Sequence of chain 1.A:
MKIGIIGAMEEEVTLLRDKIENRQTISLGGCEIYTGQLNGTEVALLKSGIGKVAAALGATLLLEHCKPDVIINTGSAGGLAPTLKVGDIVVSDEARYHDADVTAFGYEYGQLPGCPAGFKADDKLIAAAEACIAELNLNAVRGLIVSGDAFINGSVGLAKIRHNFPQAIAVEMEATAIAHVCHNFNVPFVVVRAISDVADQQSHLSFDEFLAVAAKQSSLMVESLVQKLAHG

Binding-site contacts:
Ligand atom N3 contacts residue MET173 of chain 1.A at 3.7 Å.
Ligand atom N7 contacts residue SER196 of chain 1.A at 3.6 Å (h-bond).
Ligand atom C20 contacts residue VAL102 of chain 2.A at 3.7 Å (hydrophobic).
Ligand atom C10 contacts residue GLU172 of chain 1.A at 3.7 Å.
Ligand atom N7 contacts residue ALA77 of chain 1.A at 3.6 Å.
Ligand atom C2' contacts residue MET173 of chain 1.A at 3.7 Å (hydrophobic).
Ligand atom C5 contacts residue ASP197 of chain 1.A at 3.7 Å.
Ligand atom C22 contacts residue PG41 of chain 1.C at 3.5 Å.
Ligand atom N3 contacts residue GLU172 of chain 1.A at 3.3 Å.
Ligand atom C20 contacts residue PHE105 of chain 2.A at 3.6 Å (hydrophobic).
Ligand atom C8 contacts residue SER76 of chain 1.A at 3.6 Å.
Ligand atom C2 contacts residue ALA150 of chain 1.A at 3.5 Å (hydrophobic).
Ligand atom C8 contacts residue SER196 of chain 1.A at 3.4 Å.
Ligand atom C6 contacts residue ILE152 of chain 1.A at 3.7 Å (hydrophobic).
Ligand atom C3' contacts residue MET173 of chain 1.A at 3.7 Å (hydrophobic).
Ligand atom N7 contacts residue GLY78 of chain 1.A at 3.3 Å (h-bond).
Ligand atom O3' contacts residue ILE50 of chain 1.A at 3.5 Å.
Ligand atom O3' contacts residue ALA8 of chain 1.A at 3.7 Å.
Ligand atom N1 contacts residue ILE152 of chain 1.A at 2.9 Å (h-bond).
Ligand atom N1' contacts residue SER76 of chain 1.A at 3.7 Å.
Ligand atom C6 contacts residue PHE151 of chain 1.A at 3.5 Å (hydrophobic).
Ligand atom C8 contacts residue ASP197 of chain 1.A at 3.6 Å.
Ligand atom C2 contacts residue ILE152 of chain 1.A at 3.8 Å (hydrophobic).
Ligand atom C1' contacts residue SER76 of chain 1.A at 3.4 Å.
Ligand atom C5 contacts residue GLY78 of chain 1.A at 3.6 Å.
Ligand atom C5 contacts residue PHE151 of chain 1.A at 3.6 Å (hydrophobic).
Ligand atom C23 contacts residue TYR107 of chain 2.A at 3.7 Å (hydrophobic).
Ligand atom N6 contacts residue ILE152 of chain 1.A at 3.0 Å (h-bond).
Ligand atom C8 contacts residue GLY78 of chain 1.A at 3.6 Å.
Ligand atom N6 contacts residue ASP197 of chain 1.A at 2.9 Å (salt-bridge).
Ligand atom N1 contacts residue PHE151 of chain 1.A at 3.6 Å.
Ligand atom C1' contacts residue PHE207 of chain 1.A at 3.6 Å (hydrophobic).
Ligand atom N6 contacts residue PHE151 of chain 1.A at 3.5 Å.
Ligand atom C3' contacts residue GLU174 of chain 1.A at 3.5 Å.
Ligand atom N7 contacts residue ASP197 of chain 1.A at 2.7 Å (salt-bridge).
Ligand atom O3' contacts residue GLU174 of chain 1.A at 2.7 Å (salt-bridge).
Ligand atom C10 contacts residue SER76 of chain 1.A at 3.4 Å.
Ligand atom S5' contacts residue MET173 of chain 1.A at 3.7 Å.
Ligand atom C5' contacts residue PHE151 of chain 1.A at 3.7 Å (hydrophobic).
Ligand atom C8 contacts residue ALA77 of chain 1.A at 3.5 Å (hydrophobic).

Sequence of chain 2.A:
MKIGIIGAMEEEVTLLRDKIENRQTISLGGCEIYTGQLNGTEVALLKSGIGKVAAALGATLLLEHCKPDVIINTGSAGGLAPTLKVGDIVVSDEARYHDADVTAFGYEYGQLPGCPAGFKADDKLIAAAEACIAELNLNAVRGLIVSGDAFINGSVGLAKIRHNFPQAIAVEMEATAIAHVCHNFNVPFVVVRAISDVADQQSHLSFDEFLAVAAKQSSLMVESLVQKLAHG

This protein binds this small molecule.
Small molecule (SMILES): CCCCSC[C@H]1CN(Cc2c[nH]c3c(N)ncnc23)C[C@@H]1O